The protein below binds the small molecule below.
Small molecule (SMILES): O=C(O)c1cc2sccc2[nH]1

Sequence of chain 2.A:
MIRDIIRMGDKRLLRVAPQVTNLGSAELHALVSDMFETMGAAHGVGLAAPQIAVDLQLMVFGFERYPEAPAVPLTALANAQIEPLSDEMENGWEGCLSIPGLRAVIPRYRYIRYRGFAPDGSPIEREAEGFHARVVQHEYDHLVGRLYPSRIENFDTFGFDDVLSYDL

Binding-site contacts:
Ligand atom C7 contacts residue GLY98 of chain 2.A at 3.6 Å.
Ligand atom C10 contacts residue TRP96 of chain 2.A at 3.4 Å (hydrophobic).
Ligand atom C1 contacts residue GLY98 of chain 2.A at 3.7 Å.
Ligand atom C5 contacts residue HIS141 of chain 2.A at 3.4 Å.
Ligand atom C9 contacts residue TYR69 of chain 2.A at 3.3 Å (hydrophobic).
Ligand atom C1 contacts residue GLU142 of chain 2.A at 3.5 Å.
Ligand atom C9 contacts residue GLY98 of chain 2.A at 3.7 Å.
Ligand atom C5 contacts residue GLY98 of chain 2.A at 4.0 Å.
Ligand atom S11 contacts residue ARG137 of chain 2.A at 3.8 Å.
Ligand atom N8 contacts residue VAL45 of chain 2.A at 3.9 Å.
Ligand atom C9 contacts residue TRP96 of chain 2.A at 4.0 Å (hydrophobic).
Ligand atom C5 contacts residue VAL45 of chain 2.A at 4.0 Å (hydrophobic).
Ligand atom C4 contacts residue VAL45 of chain 2.A at 4.0 Å (hydrophobic).
Ligand atom C6 contacts residue VAL45 of chain 2.A at 3.9 Å (hydrophobic).
Ligand atom O3 contacts residue HIS141 of chain 2.A at 3.5 Å.
Ligand atom C1 contacts residue CYS99 of chain 2.A at 4.1 Å (hydrophobic).
Ligand atom S11 contacts residue VAL138 of chain 2.A at 3.9 Å.
Ligand atom O2 contacts residue CYS99 of chain 2.A at 3.3 Å.
Ligand atom C6 contacts residue HIS141 of chain 2.A at 3.9 Å.
Ligand atom S11 contacts residue GLU97 of chain 2.A at 3.9 Å.
Ligand atom C1 contacts residue GLY46 of chain 2.A at 3.8 Å.
Ligand atom O3 contacts residue GLY46 of chain 2.A at 3.2 Å (h-bond).
Ligand atom C4 contacts residue HIS141 of chain 2.A at 3.8 Å.
Ligand atom C6 contacts residue GLY98 of chain 2.A at 4.1 Å.
Ligand atom O2 contacts residue GLY98 of chain 2.A at 3.7 Å.
Ligand atom O3 contacts residue GLU142 of chain 2.A at 2.4 Å (salt-bridge).
Ligand atom O3 contacts residue CD1 of chain 2.B at 3.3 Å.
Ligand atom C5 contacts residue GLU142 of chain 2.A at 3.5 Å.
Ligand atom O2 contacts residue LEU100 of chain 2.A at 3.5 Å (h-bond).
Ligand atom C7 contacts residue VAL45 of chain 2.A at 3.8 Å (hydrophobic).
Ligand atom C1 contacts residue CD1 of chain 2.B at 3.6 Å.
Ligand atom O2 contacts residue CD1 of chain 2.B at 3.8 Å.
Ligand atom C4 contacts residue GLY98 of chain 2.A at 3.3 Å.
Ligand atom C4 contacts residue GLU142 of chain 2.A at 3.9 Å.
Ligand atom C1 contacts residue HIS141 of chain 2.A at 3.7 Å.
Ligand atom C10 contacts residue PHE134 of chain 2.A at 3.4 Å (hydrophobic).
Ligand atom O2 contacts residue GLY46 of chain 2.A at 4.0 Å.
Ligand atom C9 contacts residue GLU97 of chain 2.A at 3.9 Å.
Ligand atom N8 contacts residue GLY98 of chain 2.A at 3.0 Å (h-bond).
Ligand atom C10 contacts residue GLU97 of chain 2.A at 3.9 Å.